Binding-site contacts:
Ligand atom O contacts residue LYS41 of chain 1.A at 4.1 Å.
Ligand atom C contacts residue LYS41 of chain 1.A at 4.2 Å.
Ligand atom C1 contacts residue THR40 of chain 1.A at 3.5 Å.
Ligand atom N1 contacts residue ALA42 of chain 1.A at 4.4 Å.
Ligand atom C contacts residue ALA42 of chain 1.A at 3.5 Å (hydrophobic).
Ligand atom C contacts residue TYR26 of chain 1.A at 4.0 Å (hydrophobic).
Ligand atom C5 contacts residue ALA42 of chain 1.A at 3.7 Å (hydrophobic).
Ligand atom O contacts residue ALA42 of chain 1.A at 3.0 Å.
Ligand atom C1 contacts residue TYR26 of chain 1.A at 3.6 Å (hydrophobic).
Ligand atom N contacts residue THR40 of chain 1.A at 2.8 Å (h-bond).
Ligand atom C4 contacts residue ALA42 of chain 1.A at 3.8 Å (hydrophobic).
Ligand atom C4 contacts residue LYS41 of chain 1.A at 4.1 Å.
Ligand atom C contacts residue THR40 of chain 1.A at 3.5 Å.
Ligand atom C contacts residue LEU73 of chain 1.A at 4.0 Å (hydrophobic).
Ligand atom C3 contacts residue THR40 of chain 1.A at 3.9 Å.
Ligand atom C2 contacts residue THR40 of chain 1.A at 3.1 Å.
Ligand atom N1 contacts residue LEU73 of chain 1.A at 4.2 Å.
Ligand atom C4 contacts residue THR40 of chain 1.A at 3.5 Å.
Ligand atom C1 contacts residue LEU73 of chain 1.A at 3.9 Å (hydrophobic).
Ligand atom N1 contacts residue TRP67 of chain 1.A at 4.0 Å.

This small molecule binds to this protein.
Small molecule (SMILES): NC(=O)C1CCNCC1

Sequence of chain 1.A:
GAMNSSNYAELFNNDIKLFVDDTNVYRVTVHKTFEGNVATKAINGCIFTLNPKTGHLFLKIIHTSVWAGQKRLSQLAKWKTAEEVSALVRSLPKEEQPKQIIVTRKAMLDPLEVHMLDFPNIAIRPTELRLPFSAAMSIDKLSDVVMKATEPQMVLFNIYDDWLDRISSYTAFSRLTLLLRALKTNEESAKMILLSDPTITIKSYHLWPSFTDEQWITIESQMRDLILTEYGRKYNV